Sequence of chain 1.C:
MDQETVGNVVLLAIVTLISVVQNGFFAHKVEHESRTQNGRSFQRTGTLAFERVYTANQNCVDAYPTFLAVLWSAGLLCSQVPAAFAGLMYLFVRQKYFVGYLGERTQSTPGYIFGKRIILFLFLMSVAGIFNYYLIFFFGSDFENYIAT

A small-molecule ligand and the protein it binds are described below.
Small molecule (SMILES): CC(C)(C)Sc1c(CC(C)(C)C(=O)O)n(Cc2ccc(Cl)cc2)c2ccc(OCc3ccc4ccccc4n3)cc12

Sequence of chain 1.A:
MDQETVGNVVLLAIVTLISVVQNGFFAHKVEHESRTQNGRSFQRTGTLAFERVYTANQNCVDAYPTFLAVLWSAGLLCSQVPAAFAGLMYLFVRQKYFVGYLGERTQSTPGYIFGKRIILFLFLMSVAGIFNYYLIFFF

Binding-site contacts:
Ligand atom C40 contacts residue ILE119 of chain 1.C at 3.6 Å (hydrophobic).
Ligand atom S37 contacts residue LEU120 of chain 1.C at 3.8 Å.
Ligand atom C14 contacts residue VAL21 of chain 1.A at 3.8 Å (hydrophobic).
Ligand atom C29 contacts residue ALA27 of chain 1.A at 3.8 Å (hydrophobic).
Ligand atom C27 contacts residue ILE113 of chain 1.C at 3.5 Å (hydrophobic).
Ligand atom C11 contacts residue HIS28 of chain 1.A at 3.8 Å.
Ligand atom C34 contacts residue ASP62 of chain 1.C at 3.6 Å.
Ligand atom C32 contacts residue ALA27 of chain 1.A at 3.2 Å (hydrophobic).
Ligand atom C10 contacts residue GLY24 of chain 1.A at 3.0 Å.
Ligand atom C14 contacts residue PHE25 of chain 1.A at 2.9 Å (hydrophobic).
Ligand atom C28 contacts residue ILE113 of chain 1.C at 3.8 Å (hydrophobic).
Ligand atom C34 contacts residue ALA27 of chain 1.A at 3.8 Å (hydrophobic).
Ligand atom N9 contacts residue GLY24 of chain 1.A at 3.7 Å.
Ligand atom C41 contacts residue VAL21 of chain 1.A at 3.5 Å (hydrophobic).
Ligand atom C11 contacts residue PHE25 of chain 1.A at 3.8 Å (hydrophobic).
Ligand atom C32 contacts residue ASN23 of chain 1.A at 3.5 Å.
Ligand atom C12 contacts residue HIS28 of chain 1.A at 3.9 Å.
Ligand atom C31 contacts residue ASN23 of chain 1.A at 3.3 Å.
Ligand atom C19 contacts residue GLY24 of chain 1.A at 3.2 Å.
Ligand atom C15 contacts residue PHE25 of chain 1.A at 3.0 Å (hydrophobic).
Ligand atom C11 contacts residue GLY24 of chain 1.A at 3.4 Å.
Ligand atom C40 contacts residue PHE123 of chain 1.C at 3.8 Å (hydrophobic).
Ligand atom C15 contacts residue VAL21 of chain 1.A at 3.5 Å (hydrophobic).
Ligand atom C16 contacts residue PHE25 of chain 1.A at 3.7 Å (hydrophobic).
Ligand atom C18 contacts residue GLY24 of chain 1.A at 3.7 Å.
Ligand atom C14 contacts residue GLY24 of chain 1.A at 3.0 Å.
Ligand atom C40 contacts residue LEU120 of chain 1.C at 3.2 Å (hydrophobic).
Ligand atom C31 contacts residue THR66 of chain 1.C at 3.8 Å.
Ligand atom C30 contacts residue THR66 of chain 1.C at 3.8 Å.
Ligand atom C31 contacts residue ALA27 of chain 1.A at 3.3 Å (hydrophobic).
Ligand atom C33 contacts residue ASP62 of chain 1.C at 3.6 Å.
Ligand atom C31 contacts residue GLY24 of chain 1.A at 3.8 Å.
Ligand atom C39 contacts residue VAL21 of chain 1.A at 3.5 Å (hydrophobic).
Ligand atom C30 contacts residue ALA27 of chain 1.A at 3.6 Å (hydrophobic).
Ligand atom C10 contacts residue HIS28 of chain 1.A at 3.6 Å.
Ligand atom C28 contacts residue ALA63 of chain 1.C at 3.5 Å (hydrophobic).
Ligand atom C25 contacts residue ILE119 of chain 1.C at 3.1 Å (hydrophobic).
Ligand atom C33 contacts residue ALA27 of chain 1.A at 3.5 Å (hydrophobic).
Ligand atom O5 contacts residue LYS116 of chain 1.C at 3.8 Å.
Ligand atom O24 contacts residue ILE119 of chain 1.C at 3.1 Å.